Sequence of chain 1.B:
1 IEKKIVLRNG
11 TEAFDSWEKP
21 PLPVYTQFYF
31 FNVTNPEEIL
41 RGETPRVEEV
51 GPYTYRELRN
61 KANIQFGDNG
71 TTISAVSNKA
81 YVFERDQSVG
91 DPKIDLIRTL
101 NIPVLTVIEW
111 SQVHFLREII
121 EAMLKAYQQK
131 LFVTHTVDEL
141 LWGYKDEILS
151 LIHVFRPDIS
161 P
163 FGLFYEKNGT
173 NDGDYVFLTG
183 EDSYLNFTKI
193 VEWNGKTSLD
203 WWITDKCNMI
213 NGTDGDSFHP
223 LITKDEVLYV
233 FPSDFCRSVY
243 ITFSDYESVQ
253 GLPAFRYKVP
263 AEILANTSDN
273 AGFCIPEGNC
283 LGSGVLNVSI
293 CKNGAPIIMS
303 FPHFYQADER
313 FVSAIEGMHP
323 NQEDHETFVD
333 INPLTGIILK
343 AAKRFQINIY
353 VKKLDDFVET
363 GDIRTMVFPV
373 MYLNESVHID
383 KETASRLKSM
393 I

Binding-site contacts:
Ligand atom C7 contacts residue SER240 of chain 1.B at 3.9 Å.
Ligand atom C7 contacts residue LYS208 of chain 1.B at 3.8 Å.
Ligand atom C8 contacts residue SER240 of chain 1.B at 3.6 Å.
Ligand atom O7 contacts residue SER240 of chain 1.B at 3.4 Å (h-bond).
Ligand atom C4 contacts residue ASN213 of chain 1.B at 4.0 Å.
Ligand atom C6 contacts residue TYR231 of chain 1.B at 4.2 Å (hydrophobic).
Ligand atom C2 contacts residue ASN213 of chain 1.B at 2.4 Å.
Ligand atom C1 contacts residue MET211 of chain 1.B at 4.4 Å (hydrophobic).
Ligand atom C8 contacts residue MET211 of chain 1.B at 4.4 Å (hydrophobic).
Ligand atom C7 contacts residue TYR231 of chain 1.B at 4.4 Å (hydrophobic).
Ligand atom O6 contacts residue ASN213 of chain 1.B at 4.0 Å.
Ligand atom O3 contacts residue TYR231 of chain 1.B at 3.9 Å.
Ligand atom O7 contacts residue ASN213 of chain 1.B at 3.3 Å (h-bond).
Ligand atom O4 contacts residue TYR231 of chain 1.B at 4.4 Å.
Ligand atom C8 contacts residue ARG239 of chain 1.B at 4.1 Å.
Ligand atom C5 contacts residue TYR231 of chain 1.B at 4.1 Å (hydrophobic).
Ligand atom C4 contacts residue TYR231 of chain 1.B at 3.4 Å (hydrophobic).
Ligand atom C8 contacts residue CYS209 of chain 1.B at 3.7 Å (hydrophobic).
Ligand atom C7 contacts residue ASN213 of chain 1.B at 3.5 Å.
Ligand atom N2 contacts residue ASN213 of chain 1.B at 3.1 Å (h-bond).
Ligand atom C1 contacts residue ASN213 of chain 1.B at 1.4 Å.
Ligand atom C3 contacts residue ASN213 of chain 1.B at 3.7 Å.
Ligand atom C3 contacts residue TYR231 of chain 1.B at 4.0 Å (hydrophobic).
Ligand atom O5 contacts residue TYR231 of chain 1.B at 3.9 Å.
Ligand atom C5 contacts residue ASN213 of chain 1.B at 3.5 Å.
Ligand atom C8 contacts residue PHE275 of chain 1.B at 4.3 Å (hydrophobic).
Ligand atom C6 contacts residue ASN213 of chain 1.B at 4.4 Å.
Ligand atom C2 contacts residue TYR231 of chain 1.B at 3.8 Å (hydrophobic).
Ligand atom O7 contacts residue ARG239 of chain 1.B at 4.4 Å.
Ligand atom C1 contacts residue TYR231 of chain 1.B at 4.2 Å (hydrophobic).
Ligand atom C2 contacts residue LYS208 of chain 1.B at 4.3 Å.
Ligand atom O7 contacts residue TYR231 of chain 1.B at 3.4 Å.
Ligand atom O6 contacts residue TYR231 of chain 1.B at 3.0 Å.
Ligand atom O5 contacts residue ASN213 of chain 1.B at 2.1 Å (h-bond).
Ligand atom N2 contacts residue LYS208 of chain 1.B at 3.2 Å (salt-bridge).
Ligand atom C8 contacts residue LYS208 of chain 1.B at 3.3 Å.

A protein and the small-molecule ligand that binds it are described below.
Small molecule (SMILES): CC(=O)N[C@H]1[C@H](O[C@H]2[C@H](O)[C@@H](NC(C)=O)CO[C@@H]2CO)O[C@H](CO)[C@@H](O)[C@@H]1O